Binding-site contacts:
Ligand atom N08 contacts residue MN1 of chain 4.C at 4.1 Å.
Ligand atom O13 contacts residue GLU120 of chain 4.A at 3.0 Å (salt-bridge).
Ligand atom O13 contacts residue HIS61 of chain 4.A at 3.6 Å.
Ligand atom C14 contacts residue ILE121 of chain 4.A at 3.9 Å (hydrophobic).
Ligand atom C01 contacts residue ALA40 of chain 4.A at 4.1 Å (hydrophobic).
Ligand atom O15 contacts residue GLU120 of chain 4.A at 2.8 Å (salt-bridge).
Ligand atom C01 contacts residue MET41 of chain 4.A at 4.2 Å (hydrophobic).
Ligand atom O02 contacts residue GLU46 of chain 4.A at 3.9 Å.
Ligand atom O13 contacts residue MN1 of chain 4.B at 2.5 Å.
Ligand atom C06 contacts residue TYR44 of chain 4.A at 3.3 Å (hydrophobic).
Ligand atom C12 contacts residue MN1 of chain 4.B at 3.0 Å.
Ligand atom C11 contacts residue MN1 of chain 4.C at 3.4 Å.
Ligand atom F28 contacts residue ILE58 of chain 4.A at 3.7 Å.
Ligand atom C09 contacts residue MN1 of chain 4.C at 3.1 Å.
Ligand atom C14 contacts residue MN1 of chain 4.B at 2.7 Å.
Ligand atom N31 contacts residue GLU46 of chain 4.A at 4.2 Å.
Ligand atom N16 contacts residue TYR131 of chain 4.A at 4.0 Å.
Ligand atom C05 contacts residue TYR44 of chain 4.A at 4.0 Å (hydrophobic).
Ligand atom C14 contacts residue HIS61 of chain 4.A at 3.4 Å.
Ligand atom O10 contacts residue LEU107 of chain 4.A at 3.6 Å.
Ligand atom N16 contacts residue MN1 of chain 4.B at 4.1 Å.
Ligand atom O15 contacts residue ILE121 of chain 4.A at 2.8 Å (h-bond).
Ligand atom C12 contacts residue HIS61 of chain 4.A at 3.8 Å.
Ligand atom O10 contacts residue MN1 of chain 4.C at 2.6 Å.
Ligand atom C04 contacts residue TYR44 of chain 4.A at 3.8 Å (hydrophobic).
Ligand atom O10 contacts residue GLU81 of chain 4.A at 4.2 Å.
Ligand atom C14 contacts residue GLU120 of chain 4.A at 3.2 Å.
Ligand atom F26 contacts residue ILE58 of chain 4.A at 3.9 Å.
Ligand atom O13 contacts residue ASP109 of chain 4.A at 2.5 Å (salt-bridge).
Ligand atom F28 contacts residue ALA57 of chain 4.A at 3.4 Å.
Ligand atom C12 contacts residue MN1 of chain 4.C at 3.0 Å.
Ligand atom O13 contacts residue GLU81 of chain 4.A at 4.0 Å.
Ligand atom O15 contacts residue HIS61 of chain 4.A at 2.8 Å (h-bond).
Ligand atom C12 contacts residue GLU120 of chain 4.A at 3.4 Å.
Ligand atom C12 contacts residue ASP109 of chain 4.A at 3.8 Å.
Ligand atom F27 contacts residue HIS61 of chain 4.A at 4.2 Å.
Ligand atom O15 contacts residue ASP109 of chain 4.A at 3.8 Å.
Ligand atom O15 contacts residue MN1 of chain 4.B at 1.9 Å.
Ligand atom O13 contacts residue MN1 of chain 4.C at 2.1 Å.
Ligand atom C07 contacts residue TYR44 of chain 4.A at 3.6 Å (hydrophobic).

Sequence of chain 4.A:
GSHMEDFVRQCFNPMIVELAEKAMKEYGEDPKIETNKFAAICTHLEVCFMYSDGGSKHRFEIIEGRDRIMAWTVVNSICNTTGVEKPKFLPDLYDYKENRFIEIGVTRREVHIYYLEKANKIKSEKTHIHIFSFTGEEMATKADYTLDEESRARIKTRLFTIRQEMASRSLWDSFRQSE

A protein and the small-molecule ligand that binds it are described below.
Small molecule (SMILES): COc1cc(CCNC(=O)c2[nH]c(-c3ccccc3C(F)(F)F)nc(=O)c2O)ccn1